The small molecule below binds the protein below.
Small molecule (SMILES): CC(C)CCCC(C)CCCC(C)C[C@@H](O)P(=O)(O)O

Sequence of chain 1.A:
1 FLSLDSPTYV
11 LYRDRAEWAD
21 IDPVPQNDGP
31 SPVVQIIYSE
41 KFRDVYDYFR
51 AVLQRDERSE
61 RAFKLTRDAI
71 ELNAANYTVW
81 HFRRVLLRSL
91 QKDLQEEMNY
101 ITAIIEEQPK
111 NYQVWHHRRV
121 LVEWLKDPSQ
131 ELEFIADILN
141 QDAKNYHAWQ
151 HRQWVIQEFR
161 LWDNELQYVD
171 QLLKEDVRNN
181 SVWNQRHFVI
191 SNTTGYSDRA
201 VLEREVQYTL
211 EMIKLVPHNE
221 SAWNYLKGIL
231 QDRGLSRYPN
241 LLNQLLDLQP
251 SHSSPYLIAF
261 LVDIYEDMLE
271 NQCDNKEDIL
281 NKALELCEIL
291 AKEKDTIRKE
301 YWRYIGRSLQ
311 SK

Binding-site contacts:
Ligand atom O3P contacts residue FTI1 of chain 1.E at 3.0 Å.
Ligand atom O1 contacts residue LYS110 of chain 1.A at 3.9 Å.
Ligand atom O2P contacts residue ARG270 of chain 1.B at 3.2 Å (salt-bridge).
Ligand atom C2 contacts residue HIS227 of chain 1.B at 3.9 Å.
Ligand atom C2 contacts residue FTI1 of chain 1.E at 3.4 Å.
Ligand atom C14 contacts residue TRP81 of chain 1.B at 4.0 Å (hydrophobic).
Ligand atom C10 contacts residue TRP282 of chain 1.B at 4.0 Å (hydrophobic).
Ligand atom O2P contacts residue TYR279 of chain 1.B at 3.8 Å.
Ligand atom C6 contacts residue HIS227 of chain 1.B at 3.4 Å.
Ligand atom P contacts residue ARG270 of chain 1.B at 3.8 Å.
Ligand atom O1P contacts residue ARG270 of chain 1.B at 3.4 Å (salt-bridge).
Ligand atom C15 contacts residue TRP282 of chain 1.B at 3.9 Å (hydrophobic).
Ligand atom C5 contacts residue TYR112 of chain 1.A at 2.9 Å (hydrophobic).
Ligand atom C9 contacts residue TYR340 of chain 1.B at 3.6 Å (hydrophobic).
Ligand atom C5 contacts residue FTI1 of chain 1.E at 3.4 Å.
Ligand atom O1P contacts residue LYS110 of chain 1.A at 3.1 Å (salt-bridge).
Ligand atom C8 contacts residue FTI1 of chain 1.E at 3.8 Å.
Ligand atom C7 contacts residue FTI1 of chain 1.E at 3.7 Å.
Ligand atom C9 contacts residue TRP282 of chain 1.B at 3.7 Å (hydrophobic).
Ligand atom C12 contacts residue CYS233 of chain 1.B at 3.7 Å (hydrophobic).
Ligand atom C3 contacts residue TYR112 of chain 1.A at 3.8 Å (hydrophobic).
Ligand atom C13 contacts residue TRP282 of chain 1.B at 3.9 Å (hydrophobic).
Ligand atom C4 contacts residue TYR146 of chain 1.A at 3.5 Å (hydrophobic).
Ligand atom C14 contacts residue ARG181 of chain 1.B at 3.8 Å.
Ligand atom C3 contacts residue HIS227 of chain 1.B at 3.9 Å.
Ligand atom C5 contacts residue TYR230 of chain 1.B at 3.8 Å (hydrophobic).
Ligand atom C8 contacts residue GLY229 of chain 1.B at 3.7 Å.
Ligand atom O2P contacts residue HIS227 of chain 1.B at 2.9 Å (h-bond).
Ligand atom C15 contacts residue CYS233 of chain 1.B at 3.8 Å (hydrophobic).
Ligand atom P contacts residue HIS227 of chain 1.B at 4.0 Å.
Ligand atom C13 contacts residue CYS233 of chain 1.B at 4.0 Å (hydrophobic).
Ligand atom C4 contacts residue TYR230 of chain 1.B at 3.6 Å (hydrophobic).
Ligand atom C7 contacts residue HIS227 of chain 1.B at 3.9 Å.
Ligand atom C9 contacts residue FTI1 of chain 1.E at 3.7 Å.
Ligand atom O1 contacts residue FTI1 of chain 1.E at 3.9 Å.
Ligand atom O3P contacts residue TYR279 of chain 1.B at 3.9 Å.
Ligand atom C10 contacts residue GLY229 of chain 1.B at 3.5 Å.
Ligand atom C6 contacts residue FTI1 of chain 1.E at 3.1 Å.
Ligand atom C15 contacts residue TYR184 of chain 1.B at 3.6 Å (hydrophobic).
Ligand atom C12 contacts residue TRP282 of chain 1.B at 3.5 Å (hydrophobic).

Sequence of chain 1.B:
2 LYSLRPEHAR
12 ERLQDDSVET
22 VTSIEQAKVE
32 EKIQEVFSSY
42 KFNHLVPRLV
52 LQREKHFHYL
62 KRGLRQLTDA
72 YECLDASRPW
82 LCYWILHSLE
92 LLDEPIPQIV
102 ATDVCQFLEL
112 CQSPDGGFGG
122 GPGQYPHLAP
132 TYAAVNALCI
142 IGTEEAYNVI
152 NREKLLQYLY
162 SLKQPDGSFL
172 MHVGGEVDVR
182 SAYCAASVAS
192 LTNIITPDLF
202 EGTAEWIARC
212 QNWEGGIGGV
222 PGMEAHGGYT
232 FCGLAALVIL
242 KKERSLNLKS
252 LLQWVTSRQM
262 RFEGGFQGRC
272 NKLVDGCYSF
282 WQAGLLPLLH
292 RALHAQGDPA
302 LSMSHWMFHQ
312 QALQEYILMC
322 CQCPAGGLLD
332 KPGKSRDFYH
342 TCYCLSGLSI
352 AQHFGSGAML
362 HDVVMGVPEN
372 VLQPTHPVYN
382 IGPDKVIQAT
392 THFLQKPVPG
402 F